The protein below binds the small molecule below.
Small molecule (SMILES): NC(N)=NCCC[C@H](NC(=O)[C@@H]1CCCN1)C(=O)N[C@H](C=O)Cc1cnc[nH]1

Sequence of chain 21.R:
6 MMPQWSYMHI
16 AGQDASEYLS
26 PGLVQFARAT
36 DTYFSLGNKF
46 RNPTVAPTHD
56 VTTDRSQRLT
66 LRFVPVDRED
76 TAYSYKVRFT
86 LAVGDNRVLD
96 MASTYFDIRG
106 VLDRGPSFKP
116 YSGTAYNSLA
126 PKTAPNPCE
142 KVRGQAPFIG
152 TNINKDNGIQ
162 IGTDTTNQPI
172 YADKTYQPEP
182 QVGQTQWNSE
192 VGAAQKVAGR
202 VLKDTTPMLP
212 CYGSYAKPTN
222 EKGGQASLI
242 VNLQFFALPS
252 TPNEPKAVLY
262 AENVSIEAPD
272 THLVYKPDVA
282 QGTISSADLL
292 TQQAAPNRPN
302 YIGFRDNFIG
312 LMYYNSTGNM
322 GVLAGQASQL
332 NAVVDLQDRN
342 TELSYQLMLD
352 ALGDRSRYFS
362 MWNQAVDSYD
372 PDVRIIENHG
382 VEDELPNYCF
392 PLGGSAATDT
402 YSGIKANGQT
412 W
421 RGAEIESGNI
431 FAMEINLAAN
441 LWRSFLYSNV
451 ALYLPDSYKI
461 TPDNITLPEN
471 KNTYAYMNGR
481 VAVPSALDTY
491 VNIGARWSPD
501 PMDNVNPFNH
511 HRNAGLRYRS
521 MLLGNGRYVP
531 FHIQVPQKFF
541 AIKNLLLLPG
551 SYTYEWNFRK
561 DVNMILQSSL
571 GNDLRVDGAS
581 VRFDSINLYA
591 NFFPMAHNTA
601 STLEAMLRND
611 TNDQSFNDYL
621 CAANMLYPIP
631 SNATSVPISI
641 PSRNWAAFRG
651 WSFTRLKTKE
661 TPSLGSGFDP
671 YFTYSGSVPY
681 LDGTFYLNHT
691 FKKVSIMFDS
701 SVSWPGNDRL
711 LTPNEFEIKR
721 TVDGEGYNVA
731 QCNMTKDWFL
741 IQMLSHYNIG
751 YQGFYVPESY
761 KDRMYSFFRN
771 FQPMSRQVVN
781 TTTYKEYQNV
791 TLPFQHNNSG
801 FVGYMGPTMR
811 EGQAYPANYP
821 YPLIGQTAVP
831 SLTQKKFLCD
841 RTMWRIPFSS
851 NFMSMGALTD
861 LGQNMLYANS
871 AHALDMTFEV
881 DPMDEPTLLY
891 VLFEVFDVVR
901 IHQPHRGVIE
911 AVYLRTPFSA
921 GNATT

Sequence of chain 21.Q:
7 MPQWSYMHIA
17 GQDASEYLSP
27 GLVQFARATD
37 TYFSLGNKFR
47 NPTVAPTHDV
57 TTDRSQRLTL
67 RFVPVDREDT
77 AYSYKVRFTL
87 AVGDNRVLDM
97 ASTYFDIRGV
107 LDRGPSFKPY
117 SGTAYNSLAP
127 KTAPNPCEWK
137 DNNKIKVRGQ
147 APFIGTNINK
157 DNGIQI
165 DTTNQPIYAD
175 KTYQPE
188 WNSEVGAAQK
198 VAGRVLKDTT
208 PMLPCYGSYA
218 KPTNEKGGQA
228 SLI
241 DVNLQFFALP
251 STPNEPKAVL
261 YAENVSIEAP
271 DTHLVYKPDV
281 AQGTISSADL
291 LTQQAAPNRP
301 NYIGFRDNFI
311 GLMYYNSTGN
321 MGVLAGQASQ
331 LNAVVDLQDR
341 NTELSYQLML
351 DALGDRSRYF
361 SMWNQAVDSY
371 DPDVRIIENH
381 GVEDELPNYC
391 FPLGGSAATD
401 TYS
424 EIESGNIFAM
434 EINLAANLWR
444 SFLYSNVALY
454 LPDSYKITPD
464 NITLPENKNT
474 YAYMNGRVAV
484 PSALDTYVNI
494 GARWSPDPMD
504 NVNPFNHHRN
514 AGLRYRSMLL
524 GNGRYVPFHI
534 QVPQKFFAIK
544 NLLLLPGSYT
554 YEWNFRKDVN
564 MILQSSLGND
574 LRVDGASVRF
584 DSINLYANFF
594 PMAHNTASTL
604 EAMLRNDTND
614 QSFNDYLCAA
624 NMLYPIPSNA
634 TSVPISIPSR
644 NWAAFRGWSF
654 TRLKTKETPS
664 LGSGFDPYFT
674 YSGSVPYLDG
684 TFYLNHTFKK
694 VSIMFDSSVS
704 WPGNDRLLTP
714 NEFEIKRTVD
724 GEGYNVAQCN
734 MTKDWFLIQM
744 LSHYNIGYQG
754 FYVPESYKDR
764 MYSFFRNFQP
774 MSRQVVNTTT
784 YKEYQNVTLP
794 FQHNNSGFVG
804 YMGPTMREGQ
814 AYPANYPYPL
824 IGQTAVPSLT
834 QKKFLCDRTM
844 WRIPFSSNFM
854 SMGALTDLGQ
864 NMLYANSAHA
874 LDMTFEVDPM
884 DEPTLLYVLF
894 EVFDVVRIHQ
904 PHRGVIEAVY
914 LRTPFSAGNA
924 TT

Binding-site contacts:
Ligand atom C contacts residue ARG845 of chain 21.R at 4.1 Å.
Ligand atom CB contacts residue LEU620 of chain 21.R at 3.8 Å (hydrophobic).
Ligand atom CA contacts residue CYS621 of chain 21.R at 3.2 Å (hydrophobic).
Ligand atom N contacts residue ARG649 of chain 21.R at 4.2 Å.
Ligand atom CG contacts residue ARG46 of chain 21.Q at 3.1 Å.
Ligand atom CD contacts residue ARG46 of chain 21.Q at 3.3 Å.
Ligand atom CD2 contacts residue GLU894 of chain 21.R at 3.7 Å.
Ligand atom CB contacts residue ALA857 of chain 21.R at 4.2 Å (hydrophobic).
Ligand atom CD2 contacts residue ARG845 of chain 21.R at 4.0 Å.
Ligand atom CG contacts residue GLU894 of chain 21.R at 3.2 Å.
Ligand atom N contacts residue TYR619 of chain 21.R at 3.5 Å (h-bond).
Ligand atom CE1 contacts residue LEU348 of chain 21.R at 3.5 Å (hydrophobic).
Ligand atom C contacts residue TYR619 of chain 21.R at 3.2 Å (hydrophobic).
Ligand atom CA contacts residue ASN617 of chain 21.R at 4.1 Å.
Ligand atom CB contacts residue TYR619 of chain 21.R at 4.0 Å (hydrophobic).
Ligand atom C contacts residue ARG649 of chain 21.R at 3.9 Å.
Ligand atom NE2 contacts residue ARG845 of chain 21.R at 4.0 Å.
Ligand atom O contacts residue ARG649 of chain 21.R at 3.3 Å (salt-bridge).
Ligand atom CG contacts residue CYS621 of chain 21.R at 3.9 Å (hydrophobic).
Ligand atom NE2 contacts residue GLU894 of chain 21.R at 4.2 Å.
Ligand atom N contacts residue ASP618 of chain 21.R at 3.4 Å (salt-bridge).
Ligand atom CB contacts residue CYS621 of chain 21.R at 3.5 Å (hydrophobic).
Ligand atom CB contacts residue PHE896 of chain 21.R at 4.0 Å (hydrophobic).
Ligand atom N contacts residue CYS621 of chain 21.R at 3.0 Å (h-bond).
Ligand atom CB contacts residue GLU894 of chain 21.R at 3.4 Å.
Ligand atom ND1 contacts residue LEU348 of chain 21.R at 3.6 Å.
Ligand atom O contacts residue ALA857 of chain 21.R at 3.7 Å.
Ligand atom N contacts residue TYR619 of chain 21.R at 3.6 Å.
Ligand atom CG contacts residue ASN617 of chain 21.R at 3.7 Å.
Ligand atom CB contacts residue ARG649 of chain 21.R at 4.1 Å.
Ligand atom ND1 contacts residue GLU894 of chain 21.R at 3.5 Å (salt-bridge).
Ligand atom CA contacts residue TYR619 of chain 21.R at 4.2 Å (hydrophobic).
Ligand atom CB contacts residue TYR619 of chain 21.R at 3.7 Å (hydrophobic).
Ligand atom O contacts residue TYR619 of chain 21.R at 2.7 Å.
Ligand atom CB contacts residue ARG649 of chain 21.R at 4.2 Å.
Ligand atom CE1 contacts residue GLU894 of chain 21.R at 4.1 Å.
Ligand atom CD contacts residue CYS621 of chain 21.R at 3.5 Å (hydrophobic).
Ligand atom CA contacts residue TYR619 of chain 21.R at 4.1 Å (hydrophobic).
Ligand atom N contacts residue ASN617 of chain 21.R at 2.9 Å (h-bond).
Ligand atom CD contacts residue ASN617 of chain 21.R at 3.1 Å.